The small molecule below binds the protein below.
Small molecule (SMILES): CC(=O)N[C@H]1[C@H](O[C@H]2[C@H](O)[C@@H](NC(C)=O)CO[C@@H]2CO)O[C@H](CO)[C@@H](O)[C@@H]1O

Binding-site contacts:
Ligand atom C8 contacts residue LYS130 of chain 1.A at 4.2 Å.
Ligand atom C8 contacts residue ASP281 of chain 1.A at 3.6 Å.
Ligand atom C4 contacts residue ASN115 of chain 1.A at 4.2 Å.
Ligand atom C7 contacts residue ASN115 of chain 1.A at 3.0 Å.
Ligand atom C5 contacts residue TYR132 of chain 1.A at 3.9 Å (hydrophobic).
Ligand atom N2 contacts residue ASN115 of chain 1.A at 2.9 Å (h-bond).
Ligand atom C4 contacts residue TYR132 of chain 1.A at 4.5 Å (hydrophobic).
Ligand atom C8 contacts residue ASN115 of chain 1.A at 4.3 Å.
Ligand atom C2 contacts residue ASN115 of chain 1.A at 2.4 Å.
Ligand atom C8 contacts residue LEU134 of chain 1.A at 3.8 Å (hydrophobic).
Ligand atom O7 contacts residue ASN115 of chain 1.A at 2.6 Å (h-bond).
Ligand atom C8 contacts residue THR104 of chain 1.A at 3.3 Å.
Ligand atom C3 contacts residue TYR132 of chain 1.A at 3.9 Å (hydrophobic).
Ligand atom O7 contacts residue TYR132 of chain 1.A at 3.6 Å.
Ligand atom C7 contacts residue TYR132 of chain 1.A at 3.7 Å (hydrophobic).
Ligand atom C1 contacts residue TYR132 of chain 1.A at 3.9 Å (hydrophobic).
Ligand atom O4 contacts residue TYR132 of chain 1.A at 3.7 Å.
Ligand atom C2 contacts residue TYR132 of chain 1.A at 4.3 Å (hydrophobic).
Ligand atom C5 contacts residue ASN115 of chain 1.A at 3.6 Å.
Ligand atom C7 contacts residue LEU134 of chain 1.A at 4.1 Å (hydrophobic).
Ligand atom N2 contacts residue TYR132 of chain 1.A at 4.2 Å.
Ligand atom O5 contacts residue TYR132 of chain 1.A at 4.3 Å.
Ligand atom C8 contacts residue TYR132 of chain 1.A at 4.2 Å (hydrophobic).
Ligand atom O5 contacts residue ASN115 of chain 1.A at 2.3 Å (h-bond).
Ligand atom C7 contacts residue THR104 of chain 1.A at 3.5 Å.
Ligand atom C1 contacts residue ASN115 of chain 1.A at 1.4 Å.
Ligand atom O7 contacts residue THR104 of chain 1.A at 3.0 Å (h-bond).
Ligand atom C3 contacts residue ASN115 of chain 1.A at 3.8 Å.

Sequence of chain 1.A:
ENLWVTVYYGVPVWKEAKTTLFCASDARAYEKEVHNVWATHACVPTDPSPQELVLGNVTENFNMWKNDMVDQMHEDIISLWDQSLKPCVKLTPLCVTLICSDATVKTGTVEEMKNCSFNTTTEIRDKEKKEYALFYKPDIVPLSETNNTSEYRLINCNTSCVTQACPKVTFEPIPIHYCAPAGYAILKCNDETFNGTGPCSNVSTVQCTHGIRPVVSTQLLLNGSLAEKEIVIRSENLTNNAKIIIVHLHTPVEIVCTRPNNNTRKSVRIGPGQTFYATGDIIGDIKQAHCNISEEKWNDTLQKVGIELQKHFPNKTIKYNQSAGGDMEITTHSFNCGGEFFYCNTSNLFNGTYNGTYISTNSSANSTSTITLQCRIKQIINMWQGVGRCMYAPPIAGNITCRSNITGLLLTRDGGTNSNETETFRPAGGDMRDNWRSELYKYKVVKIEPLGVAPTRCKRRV